Binding-site contacts:
Ligand atom N2 contacts residue ASN139 of chain 1.E at 2.9 Å (h-bond).
Ligand atom C7 contacts residue MET148 of chain 1.E at 3.5 Å (hydrophobic).
Ligand atom O6 contacts residue LYS150 of chain 1.E at 4.0 Å.
Ligand atom C2 contacts residue ASN139 of chain 1.E at 2.5 Å.
Ligand atom O7 contacts residue ASN139 of chain 1.E at 4.2 Å.
Ligand atom C4 contacts residue ASN139 of chain 1.E at 4.4 Å.
Ligand atom C1 contacts residue MET148 of chain 1.E at 4.3 Å (hydrophobic).
Ligand atom C2 contacts residue MET148 of chain 1.E at 3.9 Å (hydrophobic).
Ligand atom C7 contacts residue ASN139 of chain 1.E at 3.7 Å.
Ligand atom C6 contacts residue LYS150 of chain 1.E at 4.0 Å.
Ligand atom C5 contacts residue ASN139 of chain 1.E at 3.8 Å.
Ligand atom N2 contacts residue MET148 of chain 1.E at 3.9 Å.
Ligand atom O5 contacts residue LYS150 of chain 1.E at 4.2 Å.
Ligand atom C8 contacts residue MET148 of chain 1.E at 4.3 Å (hydrophobic).
Ligand atom C3 contacts residue ASN139 of chain 1.E at 3.9 Å.
Ligand atom O6 contacts residue SER137 of chain 1.E at 4.3 Å.
Ligand atom C1 contacts residue ASN139 of chain 1.E at 1.5 Å.
Ligand atom O5 contacts residue ASN139 of chain 1.E at 2.5 Å (h-bond).
Ligand atom O7 contacts residue MET148 of chain 1.E at 3.2 Å.

A protein and the small-molecule ligand that binds it are described below.
Small molecule (SMILES): CC(=O)N[C@@H]1[C@@H](O)[C@H](O)[C@@H](CO)O[C@H]1O

Sequence of chain 1.E:
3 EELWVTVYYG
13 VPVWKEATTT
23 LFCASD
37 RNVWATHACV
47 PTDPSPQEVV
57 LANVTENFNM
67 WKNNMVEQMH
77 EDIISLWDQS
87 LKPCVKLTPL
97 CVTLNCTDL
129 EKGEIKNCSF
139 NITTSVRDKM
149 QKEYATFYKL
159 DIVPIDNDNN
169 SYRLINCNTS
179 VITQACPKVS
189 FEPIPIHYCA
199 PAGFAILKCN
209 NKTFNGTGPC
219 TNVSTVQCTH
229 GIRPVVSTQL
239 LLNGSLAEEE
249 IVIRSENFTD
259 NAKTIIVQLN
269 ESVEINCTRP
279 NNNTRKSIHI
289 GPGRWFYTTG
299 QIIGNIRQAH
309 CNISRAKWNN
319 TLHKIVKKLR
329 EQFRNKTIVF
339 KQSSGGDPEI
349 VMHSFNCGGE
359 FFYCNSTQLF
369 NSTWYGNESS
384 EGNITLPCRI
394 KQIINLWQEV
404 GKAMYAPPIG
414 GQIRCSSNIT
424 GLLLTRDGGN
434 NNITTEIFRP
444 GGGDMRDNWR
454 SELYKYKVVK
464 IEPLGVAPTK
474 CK